Sequence of chain 1.A:
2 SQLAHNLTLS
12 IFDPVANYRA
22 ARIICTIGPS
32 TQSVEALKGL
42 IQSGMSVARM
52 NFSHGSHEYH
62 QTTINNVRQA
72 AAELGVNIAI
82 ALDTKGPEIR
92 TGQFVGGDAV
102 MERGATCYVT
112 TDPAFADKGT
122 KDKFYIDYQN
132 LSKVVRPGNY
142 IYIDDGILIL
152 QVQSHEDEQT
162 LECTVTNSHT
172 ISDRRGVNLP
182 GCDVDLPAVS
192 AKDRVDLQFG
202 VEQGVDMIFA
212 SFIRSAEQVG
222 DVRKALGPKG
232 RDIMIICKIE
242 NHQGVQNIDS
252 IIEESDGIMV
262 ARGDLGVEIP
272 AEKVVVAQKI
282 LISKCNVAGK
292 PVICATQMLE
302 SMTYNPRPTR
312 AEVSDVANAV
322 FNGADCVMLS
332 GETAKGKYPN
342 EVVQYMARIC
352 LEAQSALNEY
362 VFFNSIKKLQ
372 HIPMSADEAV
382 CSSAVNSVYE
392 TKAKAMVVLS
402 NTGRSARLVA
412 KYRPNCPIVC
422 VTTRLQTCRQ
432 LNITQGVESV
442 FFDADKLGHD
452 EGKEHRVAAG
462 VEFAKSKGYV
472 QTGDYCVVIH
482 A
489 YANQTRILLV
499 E

Binding-site contacts:
Ligand atom OAC contacts residue ARG195 of chain 1.A at 4.2 Å.
Ligand atom OAJ contacts residue LYS225 of chain 1.A at 4.5 Å.
Ligand atom OAC contacts residue ASP222 of chain 1.A at 4.5 Å.
Ligand atom OAE contacts residue ALA192 of chain 1.A at 4.4 Å.
Ligand atom CAT contacts residue ARG195 of chain 1.A at 3.4 Å.
Ligand atom CAZ contacts residue ARG195 of chain 1.A at 3.8 Å.
Ligand atom CAN contacts residue ARG195 of chain 1.A at 4.4 Å.
Ligand atom SBD contacts residue ARG195 of chain 1.A at 4.5 Å.
Ligand atom CAQ contacts residue ARG195 of chain 1.A at 3.4 Å.
Ligand atom CBB contacts residue ARG195 of chain 1.A at 3.6 Å.
Ligand atom OAD contacts residue LYS225 of chain 1.A at 4.0 Å.
Ligand atom OAB contacts residue PRO188 of chain 1.A at 4.4 Å.
Ligand atom CAR contacts residue ARG195 of chain 1.A at 3.7 Å.
Ligand atom OAC contacts residue LYS225 of chain 1.A at 3.3 Å.
Ligand atom CAV contacts residue ARG195 of chain 1.A at 4.1 Å.
Ligand atom SBD contacts residue LYS225 of chain 1.A at 4.2 Å.
Ligand atom CAO contacts residue ARG195 of chain 1.A at 4.1 Å.
Ligand atom CBA contacts residue ARG195 of chain 1.A at 3.2 Å.
Ligand atom CAM contacts residue ARG195 of chain 1.A at 3.6 Å.
Ligand atom CAS contacts residue ARG195 of chain 1.A at 3.5 Å.
Ligand atom OAL contacts residue ARG195 of chain 1.A at 4.3 Å.
Ligand atom CAU contacts residue ARG195 of chain 1.A at 4.5 Å.
Ligand atom CAY contacts residue ARG195 of chain 1.A at 4.0 Å.
Ligand atom CAX contacts residue ARG195 of chain 1.A at 3.2 Å.
Ligand atom CAW contacts residue ARG195 of chain 1.A at 3.3 Å.

A small-molecule ligand and the protein it binds are described below.
Small molecule (SMILES): O=S(=O)(O)c1cc(S(=O)(=O)O)c2ccc3c(S(=O)(=O)O)cc(S(=O)(=O)O)c4ccc1c2c43